Binding-site contacts:
Ligand atom C2 contacts residue LYS21 of chain 1.B at 3.5 Å.
Ligand atom C7 contacts residue LYS21 of chain 1.B at 1.3 Å.
Ligand atom C4 contacts residue LYS21 of chain 1.B at 3.0 Å.
Ligand atom O1 contacts residue LYS21 of chain 1.B at 2.2 Å (salt-bridge).
Ligand atom C5 contacts residue LYS21 of chain 1.B at 4.3 Å.
Ligand atom C3 contacts residue LYS21 of chain 1.B at 2.4 Å.

This small molecule binds to this protein.
Small molecule (SMILES): CC(=O)Nc1ccc(C(=O)O)cc1

Sequence of chain 1.B:
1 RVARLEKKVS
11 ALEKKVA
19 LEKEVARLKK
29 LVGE